The protein below binds the small molecule below.
Small molecule (SMILES): CC(=O)N[C@@H]1[C@@H](O)[C@H](O)[C@@H](CO)O[C@H]1O

Binding-site contacts:
Ligand atom C5 contacts residue THR55 of chain 2.C at 4.3 Å.
Ligand atom O6 contacts residue THR55 of chain 2.C at 3.8 Å.
Ligand atom O7 contacts residue ASN53 of chain 2.C at 3.6 Å (h-bond).
Ligand atom C7 contacts residue ASN53 of chain 2.C at 3.6 Å.
Ligand atom C6 contacts residue THR55 of chain 2.C at 4.5 Å.
Ligand atom C5 contacts residue ASN53 of chain 2.C at 3.8 Å.
Ligand atom C8 contacts residue LEU46 of chain 2.C at 3.7 Å (hydrophobic).
Ligand atom C3 contacts residue ASN53 of chain 2.C at 4.2 Å.
Ligand atom O5 contacts residue ASN53 of chain 2.C at 2.4 Å (h-bond).
Ligand atom C1 contacts residue ASN53 of chain 2.C at 1.7 Å.
Ligand atom C2 contacts residue ASN53 of chain 2.C at 2.9 Å.
Ligand atom O5 contacts residue THR55 of chain 2.C at 4.2 Å.
Ligand atom N2 contacts residue ASN53 of chain 2.C at 3.4 Å (h-bond).

Sequence of chain 2.C:
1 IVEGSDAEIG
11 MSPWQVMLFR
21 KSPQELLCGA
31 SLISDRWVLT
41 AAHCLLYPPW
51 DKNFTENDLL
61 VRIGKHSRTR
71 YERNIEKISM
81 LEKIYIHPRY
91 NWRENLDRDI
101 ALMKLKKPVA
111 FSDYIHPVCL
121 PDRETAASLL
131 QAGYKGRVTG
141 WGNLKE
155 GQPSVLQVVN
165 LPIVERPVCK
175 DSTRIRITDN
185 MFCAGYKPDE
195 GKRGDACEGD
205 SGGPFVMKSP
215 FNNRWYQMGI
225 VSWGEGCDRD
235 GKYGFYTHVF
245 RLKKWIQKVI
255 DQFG